Sequence of chain 1.J:
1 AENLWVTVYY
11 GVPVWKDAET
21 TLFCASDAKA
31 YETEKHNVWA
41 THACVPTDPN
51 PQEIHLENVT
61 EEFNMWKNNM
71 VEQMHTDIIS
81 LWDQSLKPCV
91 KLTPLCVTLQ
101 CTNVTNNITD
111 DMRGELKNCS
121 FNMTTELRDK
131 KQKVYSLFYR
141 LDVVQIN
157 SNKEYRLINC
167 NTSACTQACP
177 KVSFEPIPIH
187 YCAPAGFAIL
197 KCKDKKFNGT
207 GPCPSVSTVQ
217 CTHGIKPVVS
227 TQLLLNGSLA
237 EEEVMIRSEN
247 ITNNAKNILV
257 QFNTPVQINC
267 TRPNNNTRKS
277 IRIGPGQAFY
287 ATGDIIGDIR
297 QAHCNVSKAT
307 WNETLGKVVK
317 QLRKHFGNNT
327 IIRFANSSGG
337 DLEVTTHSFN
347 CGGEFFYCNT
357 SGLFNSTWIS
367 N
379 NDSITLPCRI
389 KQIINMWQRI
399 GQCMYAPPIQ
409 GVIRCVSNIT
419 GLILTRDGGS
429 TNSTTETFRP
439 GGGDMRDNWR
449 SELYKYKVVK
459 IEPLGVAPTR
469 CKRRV

Binding-site contacts:
Ligand atom O4 contacts residue ASP110 of chain 1.J at 2.6 Å (salt-bridge).
Ligand atom C5 contacts residue ASP110 of chain 1.J at 4.0 Å.
Ligand atom N2 contacts residue ASN103 of chain 1.J at 3.5 Å (h-bond).
Ligand atom C6 contacts residue ARG113 of chain 1.J at 4.1 Å.
Ligand atom C6 contacts residue ASP110 of chain 1.J at 3.6 Å.
Ligand atom C4 contacts residue ASP110 of chain 1.J at 3.1 Å.
Ligand atom O5 contacts residue ASN103 of chain 1.J at 1.4 Å (h-bond).
Ligand atom O6 contacts residue MET112 of chain 1.J at 3.8 Å.
Ligand atom C6 contacts residue LYS159 of chain 1.J at 4.0 Å.
Ligand atom C6 contacts residue ASN103 of chain 1.J at 3.6 Å.
Ligand atom O6 contacts residue ASN103 of chain 1.J at 3.0 Å (h-bond).
Ligand atom O6 contacts residue LYS159 of chain 1.J at 4.2 Å.
Ligand atom O6 contacts residue ARG113 of chain 1.J at 4.2 Å.
Ligand atom C1 contacts residue ASN103 of chain 1.J at 1.4 Å.
Ligand atom C7 contacts residue ASN103 of chain 1.J at 4.4 Å.
Ligand atom O6 contacts residue LYS117 of chain 1.J at 3.4 Å (salt-bridge).
Ligand atom C3 contacts residue ASN103 of chain 1.J at 3.5 Å.
Ligand atom C5 contacts residue ASN103 of chain 1.J at 2.8 Å.
Ligand atom O7 contacts residue ASP110 of chain 1.J at 4.1 Å.
Ligand atom C6 contacts residue MET112 of chain 1.J at 3.6 Å (hydrophobic).
Ligand atom O6 contacts residue ARG140 of chain 1.J at 3.8 Å.
Ligand atom C2 contacts residue ASN103 of chain 1.J at 2.5 Å.
Ligand atom O3 contacts residue ASP110 of chain 1.J at 3.8 Å.
Ligand atom C3 contacts residue ASP110 of chain 1.J at 4.3 Å.
Ligand atom C5 contacts residue LYS159 of chain 1.J at 4.4 Å.
Ligand atom C4 contacts residue ASN103 of chain 1.J at 3.5 Å.

The protein below binds the small molecule below.
Small molecule (SMILES): CC(=O)N[C@H]1[C@H](O[C@H]2[C@H](O)[C@@H](NC(C)=O)CO[C@@H]2CO)O[C@H](CO)[C@@H](O)[C@@H]1O